Binding-site contacts:
Ligand atom C5 contacts residue GLU373 of chain 1.A at 3.5 Å.
Ligand atom C3 contacts residue TRP420 of chain 1.A at 3.7 Å (hydrophobic).
Ligand atom O4 contacts residue TRP428 of chain 1.A at 3.7 Å.
Ligand atom C4 contacts residue TRP428 of chain 1.A at 3.7 Å (hydrophobic).
Ligand atom C6 contacts residue TRP346 of chain 1.A at 4.3 Å (hydrophobic).
Ligand atom O4 contacts residue TRP420 of chain 1.A at 3.2 Å.
Ligand atom O6 contacts residue TRP346 of chain 1.A at 3.4 Å.
Ligand atom O3 contacts residue HIS143 of chain 1.A at 2.8 Å (h-bond).
Ligand atom O3 contacts residue GLN42 of chain 1.A at 2.5 Å (h-bond).
Ligand atom C3 contacts residue HIS143 of chain 1.A at 3.6 Å.
Ligand atom O4 contacts residue GLU427 of chain 1.A at 2.6 Å (salt-bridge).
Ligand atom C2 contacts residue GLU373 of chain 1.A at 3.5 Å.
Ligand atom C5 contacts residue GLU427 of chain 1.A at 4.2 Å.
Ligand atom O5 contacts residue GLU188 of chain 1.A at 3.7 Å.
Ligand atom C2 contacts residue HIS143 of chain 1.A at 3.6 Å.
Ligand atom O5 contacts residue TYR317 of chain 1.A at 3.5 Å (h-bond).
Ligand atom O6 contacts residue PHE436 of chain 1.A at 4.0 Å.
Ligand atom C3 contacts residue GLN42 of chain 1.A at 3.6 Å.
Ligand atom C4 contacts residue TRP420 of chain 1.A at 3.9 Å (hydrophobic).
Ligand atom C6 contacts residue TRP420 of chain 1.A at 4.0 Å (hydrophobic).
Ligand atom C2 contacts residue GLU188 of chain 1.A at 3.2 Å.
Ligand atom C5 contacts residue TRP420 of chain 1.A at 3.8 Å (hydrophobic).
Ligand atom N1 contacts residue TYR317 of chain 1.A at 4.1 Å.
Ligand atom N1 contacts residue GLU373 of chain 1.A at 2.6 Å (salt-bridge).
Ligand atom C5 contacts residue TYR317 of chain 1.A at 3.3 Å (hydrophobic).
Ligand atom O3 contacts residue TRP428 of chain 1.A at 2.7 Å (h-bond).
Ligand atom C4 contacts residue GLU427 of chain 1.A at 3.6 Å.
Ligand atom C3 contacts residue TRP428 of chain 1.A at 3.7 Å (hydrophobic).
Ligand atom O5 contacts residue GLU373 of chain 1.A at 3.2 Å (salt-bridge).
Ligand atom O6 contacts residue GLU427 of chain 1.A at 2.7 Å (salt-bridge).
Ligand atom C2 contacts residue TRP144 of chain 1.A at 4.0 Å (hydrophobic).
Ligand atom N1 contacts residue GLU188 of chain 1.A at 2.8 Å (salt-bridge).
Ligand atom C6 contacts residue GLU427 of chain 1.A at 3.6 Å.
Ligand atom C3 contacts residue GLU373 of chain 1.A at 3.9 Å.
Ligand atom C2 contacts residue ASN187 of chain 1.A at 3.7 Å.
Ligand atom O3 contacts residue TRP420 of chain 1.A at 3.8 Å.
Ligand atom C4 contacts residue GLN42 of chain 1.A at 4.1 Å.
Ligand atom O4 contacts residue GLN42 of chain 1.A at 3.0 Å (h-bond).
Ligand atom C6 contacts residue TYR317 of chain 1.A at 3.6 Å (hydrophobic).
Ligand atom C6 contacts residue PHE436 of chain 1.A at 3.8 Å (hydrophobic).

Sequence of chain 1.A:
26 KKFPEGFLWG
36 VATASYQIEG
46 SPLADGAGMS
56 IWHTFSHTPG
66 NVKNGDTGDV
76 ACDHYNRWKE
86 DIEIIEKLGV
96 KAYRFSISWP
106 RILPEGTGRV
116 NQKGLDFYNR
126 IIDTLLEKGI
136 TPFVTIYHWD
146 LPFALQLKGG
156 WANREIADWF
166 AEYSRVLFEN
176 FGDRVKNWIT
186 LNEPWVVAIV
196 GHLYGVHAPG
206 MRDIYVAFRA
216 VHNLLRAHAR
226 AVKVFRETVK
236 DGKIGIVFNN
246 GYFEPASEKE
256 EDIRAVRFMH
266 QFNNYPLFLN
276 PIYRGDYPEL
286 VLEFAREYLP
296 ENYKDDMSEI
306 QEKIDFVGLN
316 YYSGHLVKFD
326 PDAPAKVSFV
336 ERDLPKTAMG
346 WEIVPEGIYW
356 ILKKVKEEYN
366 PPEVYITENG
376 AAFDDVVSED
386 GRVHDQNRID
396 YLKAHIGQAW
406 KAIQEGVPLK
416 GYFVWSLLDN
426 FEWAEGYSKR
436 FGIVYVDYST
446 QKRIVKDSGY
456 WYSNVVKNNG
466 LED

A small-molecule ligand and the protein it binds are described below.
Small molecule (SMILES): OC[C@H]1ONC[C@@H](O)[C@@H]1O